Sequence of chain 1.A:
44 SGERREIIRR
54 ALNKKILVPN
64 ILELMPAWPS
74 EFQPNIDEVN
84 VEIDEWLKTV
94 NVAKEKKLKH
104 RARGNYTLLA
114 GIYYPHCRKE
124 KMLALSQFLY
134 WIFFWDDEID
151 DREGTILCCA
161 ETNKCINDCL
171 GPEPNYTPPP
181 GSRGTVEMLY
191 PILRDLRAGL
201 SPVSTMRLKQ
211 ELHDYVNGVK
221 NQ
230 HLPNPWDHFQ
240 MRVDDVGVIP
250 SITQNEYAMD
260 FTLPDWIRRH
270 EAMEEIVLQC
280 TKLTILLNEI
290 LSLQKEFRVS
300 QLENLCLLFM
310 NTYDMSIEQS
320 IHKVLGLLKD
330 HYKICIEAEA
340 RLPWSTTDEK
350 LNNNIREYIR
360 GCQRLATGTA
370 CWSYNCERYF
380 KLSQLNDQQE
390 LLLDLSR

The small molecule below binds the protein below.
Small molecule (SMILES): CC(C)=CCC/C(C)=C/CC/C(C)=C/CO[P](=O)(O)OP(=O)(O)O

Binding-site contacts:
Ligand atom C5 contacts residue THR283 of chain 1.A at 3.8 Å.
Ligand atom PA contacts residue ASN287 of chain 1.A at 4.0 Å.
Ligand atom O3B contacts residue ARG377 of chain 1.A at 3.1 Å (salt-bridge).
Ligand atom C1 contacts residue ASN287 of chain 1.A at 3.9 Å.
Ligand atom O2A contacts residue ASN287 of chain 1.A at 3.4 Å (h-bond).
Ligand atom O2B contacts residue GLU295 of chain 1.A at 4.0 Å.
Ligand atom C11 contacts residue PHE136 of chain 1.A at 4.0 Å (hydrophobic).
Ligand atom O1B contacts residue TYR378 of chain 1.A at 3.6 Å.
Ligand atom PB contacts residue TYR378 of chain 1.A at 3.6 Å.
Ligand atom C14 contacts residue PHE136 of chain 1.A at 3.6 Å (hydrophobic).
Ligand atom O1 contacts residue MG1 of chain 1.G at 3.7 Å.
Ligand atom PA contacts residue MG1 of chain 1.G at 3.2 Å.
Ligand atom O1B contacts residue ASN287 of chain 1.A at 3.0 Å (h-bond).
Ligand atom C4 contacts residue ASN287 of chain 1.A at 3.7 Å.
Ligand atom O3B contacts residue TYR378 of chain 1.A at 2.4 Å (h-bond).
Ligand atom C7 contacts residue TYR116 of chain 1.A at 3.6 Å (hydrophobic).
Ligand atom C10 contacts residue GLY246 of chain 1.A at 3.7 Å.
Ligand atom O2B contacts residue TYR378 of chain 1.A at 3.8 Å.
Ligand atom C11 contacts residue ILE135 of chain 1.A at 3.8 Å (hydrophobic).
Ligand atom O1B contacts residue SER291 of chain 1.A at 3.2 Å.
Ligand atom O1B contacts residue MG1 of chain 1.G at 2.1 Å.
Ligand atom O3B contacts residue ASN287 of chain 1.A at 3.6 Å (h-bond).
Ligand atom C6 contacts residue TYR116 of chain 1.A at 3.4 Å (hydrophobic).
Ligand atom O2B contacts residue ARG377 of chain 1.A at 3.2 Å (salt-bridge).
Ligand atom PA contacts residue ARG241 of chain 1.A at 3.8 Å.
Ligand atom PB contacts residue ARG377 of chain 1.A at 3.6 Å.
Ligand atom C10 contacts residue VAL247 of chain 1.A at 2.9 Å (hydrophobic).
Ligand atom O1 contacts residue ASN287 of chain 1.A at 3.3 Å (h-bond).
Ligand atom O2B contacts residue LYS294 of chain 1.A at 3.2 Å (salt-bridge).
Ligand atom O1B contacts residue GLU295 of chain 1.A at 3.2 Å (salt-bridge).
Ligand atom PB contacts residue MG1 of chain 1.G at 3.4 Å.
Ligand atom PB contacts residue ASN287 of chain 1.A at 3.8 Å.
Ligand atom O2A contacts residue ARG241 of chain 1.A at 3.4 Å (salt-bridge).
Ligand atom O2A contacts residue GLU295 of chain 1.A at 3.2 Å (salt-bridge).
Ligand atom C3 contacts residue ASN287 of chain 1.A at 4.0 Å.
Ligand atom O3A contacts residue MG1 of chain 1.G at 3.6 Å.
Ligand atom C4 contacts residue TYR378 of chain 1.A at 3.3 Å (hydrophobic).
Ligand atom C6 contacts residue THR368 of chain 1.A at 3.6 Å.
Ligand atom O1 contacts residue ARG241 of chain 1.A at 3.3 Å (salt-bridge).
Ligand atom O2A contacts residue MG1 of chain 1.G at 2.0 Å.